Sequence of chain 1.B:
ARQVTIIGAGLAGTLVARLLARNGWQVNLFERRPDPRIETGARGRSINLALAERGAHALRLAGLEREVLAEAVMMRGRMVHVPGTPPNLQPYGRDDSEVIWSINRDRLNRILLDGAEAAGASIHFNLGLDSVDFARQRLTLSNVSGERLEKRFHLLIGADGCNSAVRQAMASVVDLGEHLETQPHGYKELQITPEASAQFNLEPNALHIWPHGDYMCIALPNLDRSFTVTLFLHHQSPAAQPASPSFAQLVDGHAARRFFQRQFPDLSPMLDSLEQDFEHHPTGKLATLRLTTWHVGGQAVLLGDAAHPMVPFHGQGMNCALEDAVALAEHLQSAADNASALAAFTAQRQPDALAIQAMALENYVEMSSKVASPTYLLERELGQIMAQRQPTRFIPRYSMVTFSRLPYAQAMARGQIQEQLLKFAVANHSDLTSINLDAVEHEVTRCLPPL

Binding-site contacts:
Ligand atom C10 contacts residue GLY321 of chain 1.B at 3.7 Å.
Ligand atom C9 contacts residue THR236 of chain 1.B at 3.5 Å.
Ligand atom CL contacts residue PHE238 of chain 1.B at 3.4 Å.
Ligand atom C3 contacts residue ILE224 of chain 1.B at 3.8 Å (hydrophobic).
Ligand atom C8 contacts residue ILE224 of chain 1.B at 3.7 Å (hydrophobic).
Ligand atom C5 contacts residue PRO318 of chain 1.B at 3.2 Å (hydrophobic).
Ligand atom C3 contacts residue GLY321 of chain 1.B at 3.5 Å.
Ligand atom C10 contacts residue FAD1 of chain 1.I at 3.5 Å.
Ligand atom C4 contacts residue ILE224 of chain 1.B at 3.5 Å (hydrophobic).
Ligand atom C6 contacts residue ILE224 of chain 1.B at 3.8 Å (hydrophobic).
Ligand atom O4 contacts residue LEU213 of chain 1.B at 3.8 Å.
Ligand atom O4 contacts residue TYR404 of chain 1.B at 3.3 Å (h-bond).
Ligand atom C2 contacts residue ASN369 of chain 1.B at 3.7 Å.
Ligand atom C7 contacts residue FAD1 of chain 1.I at 3.6 Å.
Ligand atom C11 contacts residue GLY321 of chain 1.B at 3.4 Å.
Ligand atom C12 contacts residue HIS320 of chain 1.B at 3.5 Å.
Ligand atom C contacts residue MET373 of chain 1.B at 3.7 Å (hydrophobic).
Ligand atom O4 contacts residue HIS320 of chain 1.B at 3.7 Å.
Ligand atom C1 contacts residue MET373 of chain 1.B at 3.7 Å (hydrophobic).
Ligand atom C4 contacts residue MET373 of chain 1.B at 3.8 Å (hydrophobic).
Ligand atom O3 contacts residue ALA56 of chain 1.B at 3.3 Å.
Ligand atom O contacts residue ASN369 of chain 1.B at 2.9 Å (h-bond).
Ligand atom O2 contacts residue PRO318 of chain 1.B at 3.6 Å.
Ligand atom N contacts residue HIS320 of chain 1.B at 3.5 Å (h-bond).
Ligand atom O contacts residue TYR404 of chain 1.B at 3.3 Å.
Ligand atom O1 contacts residue ARG84 of chain 1.B at 2.9 Å.
Ligand atom O3 contacts residue GLY321 of chain 1.B at 3.4 Å.
Ligand atom CL contacts residue PRO318 of chain 1.B at 3.7 Å.
Ligand atom C5 contacts residue ILE224 of chain 1.B at 3.5 Å (hydrophobic).
Ligand atom C4 contacts residue PHE319 of chain 1.B at 3.2 Å (hydrophobic).
Ligand atom C4 contacts residue PRO318 of chain 1.B at 3.7 Å (hydrophobic).
Ligand atom O contacts residue ARG84 of chain 1.B at 3.7 Å.
Ligand atom C contacts residue TYR404 of chain 1.B at 3.7 Å (hydrophobic).
Ligand atom O contacts residue MET373 of chain 1.B at 3.4 Å.
Ligand atom CL contacts residue PHE319 of chain 1.B at 3.8 Å.
Ligand atom C6 contacts residue PRO318 of chain 1.B at 3.4 Å (hydrophobic).
Ligand atom C contacts residue ARG84 of chain 1.B at 3.7 Å.
Ligand atom N contacts residue GLY321 of chain 1.B at 3.8 Å.
Ligand atom C3 contacts residue HIS320 of chain 1.B at 3.7 Å.
Ligand atom C12 contacts residue LEU213 of chain 1.B at 3.8 Å (hydrophobic).

The small molecule below binds the protein below.
Small molecule (SMILES): O=C(O)CCn1c(=O)oc2cc(OC3CC3)c(Cl)cc21